Binding-site contacts:
Ligand atom OP2 contacts residue DA4 of chain 14.D at 3.6 Å.
Ligand atom C5' contacts residue DA4 of chain 14.D at 4.0 Å.
Ligand atom OP1 contacts residue DA4 of chain 14.D at 2.2 Å.
Ligand atom O5' contacts residue DA4 of chain 14.D at 4.0 Å.
Ligand atom C2' contacts residue DA4 of chain 14.D at 3.5 Å.
Ligand atom C4' contacts residue DA4 of chain 14.D at 4.3 Å.
Ligand atom C3' contacts residue DA4 of chain 14.D at 3.3 Å.
Ligand atom P contacts residue DA4 of chain 14.D at 3.2 Å.
Ligand atom O3' contacts residue DA4 of chain 14.D at 4.2 Å.

The protein below binds the small molecule below.
Small molecule (SMILES): Nc1ccn([C@H]2C[C@H](O)[C@@H](COP(=O)(O)O)O2)c(=O)n1